Sequence of chain 1.DB:
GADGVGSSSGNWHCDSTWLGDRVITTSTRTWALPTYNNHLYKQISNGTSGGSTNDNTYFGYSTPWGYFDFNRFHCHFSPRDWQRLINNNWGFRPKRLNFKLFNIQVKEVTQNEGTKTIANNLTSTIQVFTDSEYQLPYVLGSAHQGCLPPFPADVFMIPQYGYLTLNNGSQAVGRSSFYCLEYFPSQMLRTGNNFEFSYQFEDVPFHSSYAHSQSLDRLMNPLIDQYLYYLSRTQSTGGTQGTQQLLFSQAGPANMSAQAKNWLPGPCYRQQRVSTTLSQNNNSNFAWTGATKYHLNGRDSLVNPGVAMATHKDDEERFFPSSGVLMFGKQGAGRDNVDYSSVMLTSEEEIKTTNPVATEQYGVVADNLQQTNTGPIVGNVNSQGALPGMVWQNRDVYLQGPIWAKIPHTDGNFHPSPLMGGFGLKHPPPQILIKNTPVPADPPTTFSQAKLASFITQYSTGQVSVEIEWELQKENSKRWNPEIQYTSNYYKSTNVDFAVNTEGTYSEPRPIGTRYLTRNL

Binding-site contacts:
Ligand atom C2' contacts residue DA1 of chain 1.PF at 3.7 Å.
Ligand atom O3' contacts residue DA1 of chain 1.PF at 1.6 Å.
Ligand atom O3' contacts residue PRO205 of chain 1.DB at 4.1 Å.
Ligand atom C3' contacts residue DA1 of chain 1.PF at 2.6 Å.
Ligand atom C5' contacts residue DA1 of chain 1.PF at 3.6 Å.
Ligand atom C2' contacts residue PRO205 of chain 1.DB at 4.5 Å (hydrophobic).
Ligand atom O5' contacts residue DA1 of chain 1.PF at 3.9 Å.
Ligand atom C4' contacts residue DA1 of chain 1.PF at 3.7 Å.

This protein binds this small molecule.
Small molecule (SMILES): Nc1ccn([C@H]2C[C@H](O)[C@@H](COP(=O)(O)O)O2)c(=O)n1